Sequence of chain 1.B:
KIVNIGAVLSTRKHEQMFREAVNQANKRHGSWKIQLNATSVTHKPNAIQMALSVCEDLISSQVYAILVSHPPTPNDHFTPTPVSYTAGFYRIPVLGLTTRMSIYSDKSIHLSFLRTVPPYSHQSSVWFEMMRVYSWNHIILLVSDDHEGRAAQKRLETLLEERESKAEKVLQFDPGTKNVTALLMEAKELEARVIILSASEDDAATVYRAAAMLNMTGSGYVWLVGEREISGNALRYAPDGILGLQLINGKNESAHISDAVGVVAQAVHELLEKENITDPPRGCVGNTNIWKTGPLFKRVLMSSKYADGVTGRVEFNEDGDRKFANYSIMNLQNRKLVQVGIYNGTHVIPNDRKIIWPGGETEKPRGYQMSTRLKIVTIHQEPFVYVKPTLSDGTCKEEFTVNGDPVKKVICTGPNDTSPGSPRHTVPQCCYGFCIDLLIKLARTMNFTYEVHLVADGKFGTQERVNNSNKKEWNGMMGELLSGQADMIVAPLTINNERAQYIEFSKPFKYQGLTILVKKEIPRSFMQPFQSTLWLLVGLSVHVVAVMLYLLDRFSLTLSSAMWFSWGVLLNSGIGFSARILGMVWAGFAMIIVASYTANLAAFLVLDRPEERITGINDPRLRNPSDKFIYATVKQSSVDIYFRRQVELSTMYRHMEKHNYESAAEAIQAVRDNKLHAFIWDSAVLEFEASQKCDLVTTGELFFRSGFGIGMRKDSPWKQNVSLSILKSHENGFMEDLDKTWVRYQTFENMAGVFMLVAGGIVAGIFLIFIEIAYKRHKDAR

A protein and the small-molecule ligand that binds it are described below.
Small molecule (SMILES): CC(=O)N[C@@H]1[C@@H](O)[C@H](O)[C@@H](CO)O[C@H]1O

Binding-site contacts:
Ligand atom C8 contacts residue ASN471 of chain 1.B at 4.4 Å.
Ligand atom C6 contacts residue ASN471 of chain 1.B at 4.5 Å.
Ligand atom N2 contacts residue ASN471 of chain 1.B at 2.9 Å (h-bond).
Ligand atom O5 contacts residue ASN471 of chain 1.B at 2.4 Å (h-bond).
Ligand atom C7 contacts residue ASN471 of chain 1.B at 3.2 Å.
Ligand atom C3 contacts residue ASN471 of chain 1.B at 3.8 Å.
Ligand atom C1 contacts residue ASN471 of chain 1.B at 1.4 Å.
Ligand atom C4 contacts residue ASN471 of chain 1.B at 4.2 Å.
Ligand atom O7 contacts residue ASN471 of chain 1.B at 3.2 Å (h-bond).
Ligand atom C5 contacts residue ASN471 of chain 1.B at 3.7 Å.
Ligand atom C2 contacts residue ASN471 of chain 1.B at 2.5 Å.